This protein binds this small molecule.
Small molecule (SMILES): CC(=O)N[C@@H]1[C@@H](O)[C@H](O)[C@@H](CO)O[C@H]1O

Sequence of chain 1.T:
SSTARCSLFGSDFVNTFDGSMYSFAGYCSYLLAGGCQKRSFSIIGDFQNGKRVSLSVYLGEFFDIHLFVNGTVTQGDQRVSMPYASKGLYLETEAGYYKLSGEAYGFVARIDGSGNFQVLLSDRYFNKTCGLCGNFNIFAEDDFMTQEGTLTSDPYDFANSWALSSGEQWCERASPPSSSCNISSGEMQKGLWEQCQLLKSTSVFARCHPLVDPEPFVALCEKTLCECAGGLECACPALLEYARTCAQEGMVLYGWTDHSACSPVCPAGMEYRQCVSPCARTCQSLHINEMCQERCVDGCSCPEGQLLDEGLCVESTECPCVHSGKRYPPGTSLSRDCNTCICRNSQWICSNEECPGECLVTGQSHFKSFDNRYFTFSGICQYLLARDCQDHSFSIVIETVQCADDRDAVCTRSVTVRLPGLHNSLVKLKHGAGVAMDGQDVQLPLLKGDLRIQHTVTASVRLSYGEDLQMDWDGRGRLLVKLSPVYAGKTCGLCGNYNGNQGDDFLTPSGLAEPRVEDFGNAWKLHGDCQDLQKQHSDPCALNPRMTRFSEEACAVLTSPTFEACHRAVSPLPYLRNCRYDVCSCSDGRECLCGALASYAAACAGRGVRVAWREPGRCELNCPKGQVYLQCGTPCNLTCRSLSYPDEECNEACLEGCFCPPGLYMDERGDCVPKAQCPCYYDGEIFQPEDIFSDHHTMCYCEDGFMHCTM

Binding-site contacts:
Ligand atom C7 contacts residue PHE75 of chain 1.T at 4.3 Å (hydrophobic).
Ligand atom C7 contacts residue ASN77 of chain 1.T at 2.8 Å.
Ligand atom C4 contacts residue ASN77 of chain 1.T at 4.0 Å.
Ligand atom C2 contacts residue ASN77 of chain 1.T at 2.3 Å.
Ligand atom C3 contacts residue ASN77 of chain 1.T at 3.7 Å.
Ligand atom O5 contacts residue ASN77 of chain 1.T at 2.1 Å (h-bond).
Ligand atom O6 contacts residue THR79 of chain 1.T at 4.4 Å.
Ligand atom C2 contacts residue PHE75 of chain 1.T at 4.2 Å (hydrophobic).
Ligand atom O7 contacts residue ASN77 of chain 1.T at 2.8 Å (h-bond).
Ligand atom O7 contacts residue VAL60 of chain 1.T at 4.5 Å.
Ligand atom O7 contacts residue PHE75 of chain 1.T at 3.2 Å.
Ligand atom C5 contacts residue ASN77 of chain 1.T at 3.4 Å.
Ligand atom C7 contacts residue VAL76 of chain 1.T at 4.0 Å (hydrophobic).
Ligand atom C8 contacts residue ASN77 of chain 1.T at 3.4 Å.
Ligand atom C8 contacts residue VAL76 of chain 1.T at 3.7 Å (hydrophobic).
Ligand atom C1 contacts residue ASN77 of chain 1.T at 1.5 Å.
Ligand atom O7 contacts residue VAL76 of chain 1.T at 3.4 Å.
Ligand atom N2 contacts residue ASN77 of chain 1.T at 3.1 Å (h-bond).
Ligand atom C6 contacts residue ASN77 of chain 1.T at 4.5 Å.